Sequence of chain 1.A:
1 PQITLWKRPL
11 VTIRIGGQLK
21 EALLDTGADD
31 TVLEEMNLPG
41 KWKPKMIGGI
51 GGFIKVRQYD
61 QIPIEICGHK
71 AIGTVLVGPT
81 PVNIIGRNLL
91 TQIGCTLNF

Sequence of chain 1.B:
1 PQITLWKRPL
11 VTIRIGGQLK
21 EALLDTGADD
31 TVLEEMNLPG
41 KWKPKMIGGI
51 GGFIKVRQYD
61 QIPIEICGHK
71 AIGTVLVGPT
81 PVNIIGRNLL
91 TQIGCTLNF

The protein below binds the small molecule below.
Small molecule (SMILES): COc1ccc(S(=O)(=O)N(CC(C)C)C[C@@H](O)[C@H](Cc2ccccc2)NC(=O)c2cccc(O)c2)cc1

Binding-site contacts:
Ligand atom C35 contacts residue VAL82 of chain 1.B at 3.5 Å (hydrophobic).
Ligand atom O1 contacts residue ASP30 of chain 1.B at 3.3 Å (salt-bridge).
Ligand atom C14 contacts residue VAL82 of chain 1.A at 3.8 Å (hydrophobic).
Ligand atom C17 contacts residue ASP25 of chain 1.A at 3.6 Å.
Ligand atom C27 contacts residue ILE50 of chain 1.B at 3.8 Å (hydrophobic).
Ligand atom O18 contacts residue GLY27 of chain 1.A at 3.3 Å.
Ligand atom C37 contacts residue GLY27 of chain 1.A at 3.5 Å.
Ligand atom N20 contacts residue GLY27 of chain 1.A at 3.2 Å (h-bond).
Ligand atom C37 contacts residue VAL82 of chain 1.B at 3.7 Å (hydrophobic).
Ligand atom C36 contacts residue VAL82 of chain 1.B at 3.5 Å (hydrophobic).
Ligand atom C34 contacts residue ILE50 of chain 1.A at 3.5 Å (hydrophobic).
Ligand atom C26 contacts residue ASP30 of chain 1.A at 3.6 Å.
Ligand atom O18 contacts residue ASP25 of chain 1.A at 2.6 Å (salt-bridge).
Ligand atom C7 contacts residue ASP30 of chain 1.B at 3.5 Å.
Ligand atom O10 contacts residue ILE50 of chain 1.A at 3.3 Å.
Ligand atom C25 contacts residue ASP29 of chain 1.A at 3.6 Å.
Ligand atom C4 contacts residue GLY48 of chain 1.B at 3.4 Å.
Ligand atom C32 contacts residue GLY27 of chain 1.A at 3.7 Å.
Ligand atom O18 contacts residue ALA28 of chain 1.A at 3.8 Å.
Ligand atom O10 contacts residue GLY49 of chain 1.B at 3.3 Å.
Ligand atom O9 contacts residue ILE84 of chain 1.B at 3.5 Å.
Ligand atom C17 contacts residue ASP25 of chain 1.B at 3.3 Å.
Ligand atom C7 contacts residue ALA28 of chain 1.B at 3.5 Å (hydrophobic).
Ligand atom C24 contacts residue ASP29 of chain 1.A at 3.7 Å.
Ligand atom C25 contacts residue ASP30 of chain 1.A at 3.5 Å.
Ligand atom O18 contacts residue ASP25 of chain 1.B at 2.5 Å (salt-bridge).
Ligand atom O9 contacts residue ILE50 of chain 1.A at 3.7 Å.
Ligand atom O27 contacts residue ASP30 of chain 1.A at 2.9 Å (salt-bridge).
Ligand atom C23 contacts residue GLY27 of chain 1.A at 3.5 Å.
Ligand atom O27 contacts residue ILE47 of chain 1.A at 3.5 Å.
Ligand atom C6 contacts residue ALA28 of chain 1.B at 3.6 Å (hydrophobic).
Ligand atom C34 contacts residue GLY49 of chain 1.A at 3.6 Å.
Ligand atom C16 contacts residue ASP25 of chain 1.B at 3.3 Å.
Ligand atom O22 contacts residue ILE50 of chain 1.B at 3.6 Å.
Ligand atom C34 contacts residue PRO81 of chain 1.B at 3.7 Å (hydrophobic).
Ligand atom C12 contacts residue GLY27 of chain 1.B at 3.6 Å.
Ligand atom C1 contacts residue ASP30 of chain 1.B at 3.5 Å.
Ligand atom C35 contacts residue PRO81 of chain 1.B at 3.8 Å (hydrophobic).
Ligand atom C32 contacts residue ASP25 of chain 1.B at 3.3 Å.
Ligand atom C13 contacts residue ASP25 of chain 1.A at 3.8 Å.